Sequence of chain 1.A:
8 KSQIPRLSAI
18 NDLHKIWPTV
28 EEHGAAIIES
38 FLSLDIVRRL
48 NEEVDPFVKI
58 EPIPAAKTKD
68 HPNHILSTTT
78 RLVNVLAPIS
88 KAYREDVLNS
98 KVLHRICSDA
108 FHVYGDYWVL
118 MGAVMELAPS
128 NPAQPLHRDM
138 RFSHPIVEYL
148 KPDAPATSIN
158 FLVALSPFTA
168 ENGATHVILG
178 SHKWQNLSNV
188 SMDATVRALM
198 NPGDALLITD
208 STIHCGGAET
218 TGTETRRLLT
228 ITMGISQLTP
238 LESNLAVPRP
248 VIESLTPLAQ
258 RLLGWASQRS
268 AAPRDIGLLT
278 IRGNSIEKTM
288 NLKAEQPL

Binding-site contacts:
Ligand atom C12 contacts residue PRO132 of chain 1.A at 4.0 Å (hydrophobic).
Ligand atom C19 contacts residue MET118 of chain 1.A at 3.8 Å (hydrophobic).
Ligand atom C20 contacts residue MET118 of chain 1.A at 3.3 Å (hydrophobic).
Ligand atom O5 contacts residue ASN70 of chain 1.A at 2.9 Å (h-bond).
Ligand atom C7 contacts residue ASP136 of chain 1.A at 4.0 Å.
Ligand atom C13 contacts residue ILE72 of chain 1.A at 3.6 Å (hydrophobic).
Ligand atom C1 contacts residue LEU79 of chain 1.A at 3.7 Å (hydrophobic).
Ligand atom C14 contacts residue ILE72 of chain 1.A at 3.8 Å (hydrophobic).
Ligand atom C10 contacts residue HIS134 of chain 1.A at 3.3 Å.
Ligand atom C1 contacts residue AKG1 of chain 1.C at 4.0 Å.
Ligand atom C9 contacts residue ILE72 of chain 1.A at 3.8 Å (hydrophobic).
Ligand atom C18 contacts residue AKG1 of chain 1.C at 3.7 Å.
Ligand atom C14 contacts residue HIS134 of chain 1.A at 3.8 Å.
Ligand atom C12 contacts residue HIS134 of chain 1.A at 3.8 Å.
Ligand atom O16 contacts residue ASP136 of chain 1.A at 3.5 Å.
Ligand atom C15 contacts residue ASP136 of chain 1.A at 3.8 Å.
Ligand atom C15 contacts residue MET137 of chain 1.A at 4.0 Å (hydrophobic).
Ligand atom C1 contacts residue MET118 of chain 1.A at 3.4 Å (hydrophobic).
Ligand atom O5 contacts residue LEU73 of chain 1.A at 3.8 Å.
Ligand atom C11 contacts residue HIS134 of chain 1.A at 3.5 Å.
Ligand atom C1 contacts residue MET122 of chain 1.A at 3.8 Å (hydrophobic).
Ligand atom C7 contacts residue AKG1 of chain 1.C at 3.5 Å.
Ligand atom C10 contacts residue ILE72 of chain 1.A at 3.8 Å (hydrophobic).
Ligand atom C14 contacts residue GLN131 of chain 1.A at 4.0 Å.
Ligand atom C3 contacts residue AKG1 of chain 1.C at 3.7 Å.
Ligand atom C20 contacts residue THR227 of chain 1.A at 3.9 Å.
Ligand atom C9 contacts residue HIS134 of chain 1.A at 3.5 Å.
Ligand atom C12 contacts residue ILE72 of chain 1.A at 3.6 Å (hydrophobic).
Ligand atom C10 contacts residue PHE139 of chain 1.A at 3.5 Å (hydrophobic).
Ligand atom C8 contacts residue PHE139 of chain 1.A at 3.9 Å (hydrophobic).
Ligand atom C2 contacts residue AKG1 of chain 1.C at 3.6 Å.
Ligand atom C19 contacts residue AKG1 of chain 1.C at 3.9 Å.
Ligand atom C11 contacts residue PRO132 of chain 1.A at 3.9 Å (hydrophobic).
Ligand atom C14 contacts residue AKG1 of chain 1.C at 3.8 Å.
Ligand atom C13 contacts residue HIS134 of chain 1.A at 3.9 Å.
Ligand atom C8 contacts residue HIS134 of chain 1.A at 3.5 Å.
Ligand atom C13 contacts residue GLN131 of chain 1.A at 3.4 Å.
Ligand atom C2 contacts residue LEU79 of chain 1.A at 3.6 Å (hydrophobic).
Ligand atom C11 contacts residue ILE72 of chain 1.A at 3.7 Å (hydrophobic).
Ligand atom O16 contacts residue MET137 of chain 1.A at 3.0 Å (h-bond).

Sequence of chain 2.A:
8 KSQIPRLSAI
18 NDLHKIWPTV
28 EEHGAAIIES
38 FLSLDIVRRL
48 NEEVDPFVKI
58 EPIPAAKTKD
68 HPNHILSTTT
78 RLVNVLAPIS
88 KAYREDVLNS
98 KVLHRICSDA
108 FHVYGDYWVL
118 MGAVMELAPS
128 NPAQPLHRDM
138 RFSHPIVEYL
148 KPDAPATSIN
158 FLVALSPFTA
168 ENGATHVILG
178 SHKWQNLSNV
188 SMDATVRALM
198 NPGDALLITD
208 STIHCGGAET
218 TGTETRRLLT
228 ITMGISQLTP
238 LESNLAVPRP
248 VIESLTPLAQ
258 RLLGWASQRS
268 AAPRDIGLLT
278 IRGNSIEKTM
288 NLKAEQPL

This small molecule binds to this protein.
Small molecule (SMILES): O=C1N[C@@H](Cc2ccccc2)C(=O)Nc2ccccc21